Binding-site contacts:
Ligand atom C16 contacts residue GLY47 of chain 1.V at 3.5 Å.
Ligand atom C16 contacts residue GLY45 of chain 1.V at 3.6 Å.
Ligand atom C8 contacts residue THR1 of chain 1.V at 3.5 Å.
Ligand atom O17 contacts residue THR1 of chain 1.V at 2.5 Å (h-bond).
Ligand atom O12 contacts residue GLY47 of chain 1.V at 3.0 Å (h-bond).
Ligand atom O2 contacts residue GLY47 of chain 1.V at 3.7 Å.
Ligand atom C6 contacts residue SER129 of chain 1.V at 3.6 Å.
Ligand atom C11 contacts residue LYS33 of chain 1.V at 4.1 Å.
Ligand atom O2 contacts residue ALA46 of chain 1.V at 3.9 Å.
Ligand atom C11 contacts residue THR1 of chain 1.V at 1.3 Å.
Ligand atom C15 contacts residue THR1 of chain 1.V at 3.4 Å.
Ligand atom C3 contacts residue GLY128 of chain 1.V at 4.1 Å.
Ligand atom C19 contacts residue SER129 of chain 1.V at 3.9 Å.
Ligand atom O12 contacts residue ALA46 of chain 1.V at 3.0 Å.
Ligand atom O17 contacts residue LYS33 of chain 1.V at 3.4 Å (salt-bridge).
Ligand atom C11 contacts residue ALA46 of chain 1.V at 4.0 Å (hydrophobic).
Ligand atom C6 contacts residue THR1 of chain 1.V at 3.9 Å.
Ligand atom C15 contacts residue LYS33 of chain 1.V at 4.0 Å.
Ligand atom C1 contacts residue SER129 of chain 1.V at 3.9 Å.
Ligand atom N7 contacts residue THR1 of chain 1.V at 3.3 Å (h-bond).
Ligand atom C13 contacts residue THR1 of chain 1.V at 2.8 Å.
Ligand atom C5 contacts residue SER129 of chain 1.V at 3.7 Å.
Ligand atom C11 contacts residue GLY47 of chain 1.V at 4.0 Å.
Ligand atom C10 contacts residue THR1 of chain 1.V at 2.3 Å.
Ligand atom C16 contacts residue ALA46 of chain 1.V at 3.9 Å (hydrophobic).
Ligand atom O17 contacts residue GLY168 of chain 1.V at 3.9 Å.
Ligand atom C14 contacts residue SER20 of chain 1.V at 3.8 Å.
Ligand atom O17 contacts residue ARG19 of chain 1.V at 3.2 Å (salt-bridge).
Ligand atom C4 contacts residue SER129 of chain 1.V at 3.8 Å.
Ligand atom C9 contacts residue THR1 of chain 1.V at 2.8 Å.
Ligand atom O2 contacts residue SER129 of chain 1.V at 4.1 Å.
Ligand atom C10 contacts residue GLY47 of chain 1.V at 4.0 Å.
Ligand atom O17 contacts residue SER20 of chain 1.V at 4.1 Å.
Ligand atom O2 contacts residue GLY128 of chain 1.V at 3.8 Å.
Ligand atom C13 contacts residue LYS33 of chain 1.V at 3.7 Å.
Ligand atom C22 contacts residue TYR33 of chain 1.L at 3.6 Å (hydrophobic).
Ligand atom C16 contacts residue ALA49 of chain 1.V at 3.7 Å (hydrophobic).
Ligand atom C15 contacts residue GLY45 of chain 1.V at 3.3 Å.
Ligand atom O12 contacts residue THR1 of chain 1.V at 2.3 Å (h-bond).
Ligand atom C14 contacts residue ALA49 of chain 1.V at 3.9 Å (hydrophobic).

Sequence of chain 1.V:
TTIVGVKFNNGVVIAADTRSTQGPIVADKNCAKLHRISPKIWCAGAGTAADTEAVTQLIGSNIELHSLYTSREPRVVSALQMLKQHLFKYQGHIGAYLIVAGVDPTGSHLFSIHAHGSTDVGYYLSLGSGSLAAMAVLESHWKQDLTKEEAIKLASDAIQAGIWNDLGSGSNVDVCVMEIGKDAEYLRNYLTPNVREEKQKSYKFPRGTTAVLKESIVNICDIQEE

This protein binds this small molecule.
Small molecule (SMILES): CC[C@H](C)[C@H](C(=O)O)[C@@H](O)C(=O)NCc1cc(OC)cc(OC)c1

Sequence of chain 1.L:
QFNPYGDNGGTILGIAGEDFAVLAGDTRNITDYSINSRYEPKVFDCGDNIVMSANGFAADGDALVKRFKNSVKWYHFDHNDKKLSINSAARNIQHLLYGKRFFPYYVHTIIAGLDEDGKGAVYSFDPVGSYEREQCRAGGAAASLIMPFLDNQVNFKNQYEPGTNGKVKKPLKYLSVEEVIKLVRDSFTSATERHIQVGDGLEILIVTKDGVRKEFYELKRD